This small molecule binds to this protein.
Small molecule (SMILES): CC(=O)N[C@H]1[C@H](O[C@H]2[C@H](O)[C@@H](CO)OC[C@@H]2NC(C)=O)O[C@H](CO)[C@@H](O[C@@H]2O[C@H](CO)[C@@H](O)[C@H](O)[C@@H]2O)[C@@H]1O

Binding-site contacts:
Ligand atom O5 contacts residue THR161 of chain 1.B at 4.0 Å.
Ligand atom C5 contacts residue PHE191 of chain 1.B at 3.7 Å (hydrophobic).
Ligand atom C1 contacts residue THR161 of chain 1.B at 3.8 Å.
Ligand atom C7 contacts residue ASN159 of chain 1.B at 3.4 Å.
Ligand atom O5 contacts residue ASN159 of chain 1.B at 2.9 Å (h-bond).
Ligand atom N2 contacts residue ASN159 of chain 1.B at 4.0 Å.
Ligand atom O4 contacts residue PHE191 of chain 1.B at 4.5 Å.
Ligand atom O6 contacts residue PHE191 of chain 1.B at 4.0 Å.
Ligand atom C8 contacts residue ASN159 of chain 1.B at 4.2 Å.
Ligand atom C5 contacts residue ASN159 of chain 1.B at 4.2 Å.
Ligand atom C6 contacts residue PHE191 of chain 1.B at 3.9 Å (hydrophobic).
Ligand atom C2 contacts residue ASN159 of chain 1.B at 4.2 Å.
Ligand atom O7 contacts residue ASN159 of chain 1.B at 3.0 Å (h-bond).
Ligand atom C1 contacts residue ASN159 of chain 1.B at 3.4 Å.
Ligand atom C6 contacts residue ILE160 of chain 1.B at 4.5 Å (hydrophobic).
Ligand atom C6 contacts residue THR161 of chain 1.B at 3.9 Å.

Sequence of chain 1.B:
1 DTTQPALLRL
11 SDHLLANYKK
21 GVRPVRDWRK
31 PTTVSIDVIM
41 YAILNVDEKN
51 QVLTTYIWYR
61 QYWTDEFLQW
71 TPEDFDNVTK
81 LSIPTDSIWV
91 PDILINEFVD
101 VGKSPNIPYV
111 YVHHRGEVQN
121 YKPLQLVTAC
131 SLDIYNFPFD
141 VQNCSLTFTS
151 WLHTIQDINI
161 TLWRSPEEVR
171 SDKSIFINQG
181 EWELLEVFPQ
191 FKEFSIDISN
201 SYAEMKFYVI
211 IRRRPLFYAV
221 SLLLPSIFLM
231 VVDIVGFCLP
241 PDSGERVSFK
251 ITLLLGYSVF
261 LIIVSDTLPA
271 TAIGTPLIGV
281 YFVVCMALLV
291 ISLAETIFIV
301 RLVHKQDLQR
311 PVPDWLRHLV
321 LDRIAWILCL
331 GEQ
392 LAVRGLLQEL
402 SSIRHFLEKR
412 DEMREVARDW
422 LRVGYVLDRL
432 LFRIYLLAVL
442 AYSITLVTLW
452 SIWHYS